The small molecule below binds the protein below.
Small molecule (SMILES): CC(=O)N(C)[C@@H](CCCN=C(N)N)C(=O)N[C@@H](CCC(N)=O)C(=O)N[C@@H](CC1CCCCC1)C(=O)N(C)[C@@H](CC(=O)O)C(=O)N[C@@H](CC(C)C)C(=O)N[C@@H](Cc1ccc(Cl)c(Cl)c1)C(=O)O

Binding-site contacts:
Ligand atom NE2 contacts residue PRO383 of chain 2.A at 3.2 Å (h-bond).
Ligand atom OD1 contacts residue HIS195 of chain 2.A at 3.3 Å.
Ligand atom CD1 contacts residue ARG196 of chain 2.A at 3.7 Å.
Ligand atom C contacts residue GLY194 of chain 2.A at 3.6 Å.
Ligand atom CG contacts residue GLY194 of chain 2.A at 3.6 Å.
Ligand atom CG contacts residue HIS195 of chain 2.A at 3.7 Å.
Ligand atom C contacts residue ARG385 of chain 2.A at 3.7 Å.
Ligand atom CG contacts residue PRO383 of chain 2.A at 3.6 Å (hydrophobic).
Ligand atom CLZ contacts residue PRO262 of chain 2.A at 3.5 Å.
Ligand atom CB contacts residue ARG385 of chain 2.A at 3.7 Å.
Ligand atom CB contacts residue PRO383 of chain 2.A at 3.4 Å (hydrophobic).
Ligand atom CA contacts residue GLY194 of chain 2.A at 3.7 Å.
Ligand atom CE1 contacts residue ARG385 of chain 2.A at 3.3 Å.
Ligand atom NE contacts residue ARG385 of chain 2.A at 3.5 Å (salt-bridge).
Ligand atom OD2 contacts residue GLY194 of chain 2.A at 3.2 Å (h-bond).
Ligand atom OE1 contacts residue TYR343 of chain 2.A at 3.4 Å.
Ligand atom NE2 contacts residue MET382 of chain 2.A at 3.0 Å (h-bond).
Ligand atom OD2 contacts residue HIS195 of chain 2.A at 3.6 Å.
Ligand atom CD contacts residue ARG385 of chain 2.A at 3.7 Å.
Ligand atom C contacts residue MET382 of chain 2.A at 3.5 Å (hydrophobic).
Ligand atom C1 contacts residue PHE298 of chain 2.A at 3.6 Å (hydrophobic).
Ligand atom CA contacts residue GLY194 of chain 2.A at 3.6 Å.
Ligand atom CB contacts residue GLY194 of chain 2.A at 3.5 Å.
Ligand atom O contacts residue MET382 of chain 2.A at 3.2 Å.
Ligand atom CA contacts residue PRO383 of chain 2.A at 3.7 Å (hydrophobic).
Ligand atom CG contacts residue GLY194 of chain 2.A at 3.7 Å.
Ligand atom O contacts residue MET382 of chain 2.A at 3.5 Å.
Ligand atom OE1 contacts residue MET384 of chain 2.A at 3.5 Å.
Ligand atom CG contacts residue HIS195 of chain 2.A at 3.6 Å.
Ligand atom O contacts residue ARG385 of chain 2.A at 2.5 Å (salt-bridge).
Ligand atom CD2 contacts residue PRO383 of chain 2.A at 3.6 Å (hydrophobic).
Ligand atom CB contacts residue GLY194 of chain 2.A at 3.7 Å.
Ligand atom CLE1 contacts residue THR192 of chain 2.A at 3.4 Å.
Ligand atom CB contacts residue MET382 of chain 2.A at 3.7 Å (hydrophobic).
Ligand atom N contacts residue GLY194 of chain 2.A at 2.8 Å (h-bond).
Ligand atom N contacts residue PRO383 of chain 2.A at 3.1 Å (h-bond).
Ligand atom CLZ contacts residue LEU175 of chain 2.A at 3.4 Å.
Ligand atom CLZ contacts residue GLY194 of chain 2.A at 3.7 Å.
Ligand atom NH1 contacts residue LEU386 of chain 2.A at 3.0 Å (h-bond).
Ligand atom O contacts residue MET384 of chain 2.A at 3.4 Å.

Sequence of chain 2.A:
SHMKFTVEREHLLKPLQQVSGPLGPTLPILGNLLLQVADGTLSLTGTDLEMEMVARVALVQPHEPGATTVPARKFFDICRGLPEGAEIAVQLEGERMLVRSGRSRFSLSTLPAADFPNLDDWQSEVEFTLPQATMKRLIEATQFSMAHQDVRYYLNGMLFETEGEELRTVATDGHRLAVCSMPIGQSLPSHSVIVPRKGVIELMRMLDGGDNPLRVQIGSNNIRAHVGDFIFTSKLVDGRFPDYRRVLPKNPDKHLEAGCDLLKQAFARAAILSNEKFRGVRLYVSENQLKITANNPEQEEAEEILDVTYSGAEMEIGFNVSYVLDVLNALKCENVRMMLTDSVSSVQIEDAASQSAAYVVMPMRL